The protein below binds the small molecule below.
Small molecule (SMILES): Cc1cc(-c2noc(C(F)(F)F)n2)ccc1OCCCc1cc(C(=O)N(C)C)no1

Sequence of chain 8.A:
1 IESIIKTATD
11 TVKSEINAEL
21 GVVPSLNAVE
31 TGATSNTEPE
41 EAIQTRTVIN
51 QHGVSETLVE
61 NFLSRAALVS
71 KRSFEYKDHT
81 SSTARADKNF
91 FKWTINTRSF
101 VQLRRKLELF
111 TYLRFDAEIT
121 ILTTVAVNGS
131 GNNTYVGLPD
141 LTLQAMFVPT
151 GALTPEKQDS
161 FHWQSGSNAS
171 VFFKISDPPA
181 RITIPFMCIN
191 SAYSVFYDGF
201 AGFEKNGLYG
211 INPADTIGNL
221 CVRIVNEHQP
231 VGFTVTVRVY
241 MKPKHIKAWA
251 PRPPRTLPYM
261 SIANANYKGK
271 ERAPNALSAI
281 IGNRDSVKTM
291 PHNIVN

Sequence of chain 8.B:
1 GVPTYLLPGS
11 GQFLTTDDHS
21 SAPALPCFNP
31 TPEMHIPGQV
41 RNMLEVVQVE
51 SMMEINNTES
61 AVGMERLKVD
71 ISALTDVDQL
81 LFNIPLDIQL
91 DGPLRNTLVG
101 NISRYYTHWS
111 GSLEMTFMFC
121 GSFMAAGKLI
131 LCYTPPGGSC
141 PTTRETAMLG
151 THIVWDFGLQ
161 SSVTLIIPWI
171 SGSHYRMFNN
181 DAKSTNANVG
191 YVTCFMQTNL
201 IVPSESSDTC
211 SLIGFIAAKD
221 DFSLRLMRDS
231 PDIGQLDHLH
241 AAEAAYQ

Binding-site contacts:
Ligand atom C21 contacts residue PHE147 of chain 8.A at 3.8 Å (hydrophobic).
Ligand atom C22 contacts residue ALA169 of chain 8.A at 3.5 Å (hydrophobic).
Ligand atom C13 contacts residue ILE119 of chain 8.A at 3.4 Å (hydrophobic).
Ligand atom N20 contacts residue ILE182 of chain 8.A at 3.3 Å.
Ligand atom N02 contacts residue THR97 of chain 8.A at 3.4 Å.
Ligand atom O10 contacts residue ILE95 of chain 8.A at 3.3 Å.
Ligand atom C06 contacts residue TYR193 of chain 8.A at 3.8 Å (hydrophobic).
Ligand atom F24 contacts residue ALA169 of chain 8.A at 3.3 Å.
Ligand atom F26 contacts residue ALA169 of chain 8.A at 2.5 Å.
Ligand atom C29 contacts residue SER194 of chain 8.A at 3.5 Å.
Ligand atom C22 contacts residue PHE147 of chain 8.A at 3.8 Å (hydrophobic).
Ligand atom N20 contacts residue ILE184 of chain 8.A at 3.8 Å.
Ligand atom C30 contacts residue TYR193 of chain 8.A at 3.8 Å (hydrophobic).
Ligand atom F26 contacts residue PHE147 of chain 8.A at 2.6 Å.
Ligand atom N20 contacts residue PHE147 of chain 8.A at 3.4 Å.
Ligand atom C14 contacts residue ILE119 of chain 8.A at 3.6 Å (hydrophobic).
Ligand atom C30 contacts residue PHE115 of chain 8.A at 3.6 Å (hydrophobic).
Ligand atom C29 contacts residue TYR193 of chain 8.A at 3.5 Å (hydrophobic).
Ligand atom C17 contacts residue ILE184 of chain 8.A at 3.4 Å (hydrophobic).
Ligand atom N02 contacts residue PHE115 of chain 8.A at 3.6 Å.
Ligand atom C21 contacts residue ILE182 of chain 8.A at 3.4 Å (hydrophobic).
Ligand atom N28 contacts residue TYR193 of chain 8.A at 3.4 Å.
Ligand atom F25 contacts residue VAL171 of chain 8.A at 3.1 Å.
Ligand atom C22 contacts residue ALA145 of chain 8.A at 3.6 Å (hydrophobic).
Ligand atom C29 contacts residue VAL195 of chain 8.A at 3.4 Å (hydrophobic).
Ligand atom F24 contacts residue ILE182 of chain 8.A at 3.6 Å.
Ligand atom C07 contacts residue TYR193 of chain 8.A at 3.6 Å (hydrophobic).
Ligand atom C12 contacts residue ILE119 of chain 8.A at 3.4 Å (hydrophobic).
Ligand atom O23 contacts residue LEU220 of chain 8.A at 3.2 Å.
Ligand atom O01 contacts residue THR97 of chain 8.A at 3.6 Å.
Ligand atom C16 contacts residue ILE184 of chain 8.A at 3.2 Å (hydrophobic).
Ligand atom F25 contacts residue ALA145 of chain 8.A at 3.0 Å.
Ligand atom F26 contacts residue MET146 of chain 8.A at 3.2 Å.
Ligand atom C05 contacts residue TYR193 of chain 8.A at 3.3 Å (hydrophobic).
Ligand atom N19 contacts residue LEU220 of chain 8.A at 3.1 Å.
Ligand atom O01 contacts residue PHE115 of chain 8.A at 3.5 Å.
Ligand atom C04 contacts residue TYR193 of chain 8.A at 3.8 Å (hydrophobic).
Ligand atom C08 contacts residue MET241 of chain 8.A at 3.6 Å (hydrophobic).
Ligand atom C08 contacts residue ALA117 of chain 8.A at 3.8 Å (hydrophobic).
Ligand atom F26 contacts residue ALA145 of chain 8.A at 2.9 Å.